The small molecule below binds the protein below.
Small molecule (SMILES): CC(=O)N[C@@H]1[C@@H](O)[C@H](O)[C@@H](CO)O[C@H]1O

Binding-site contacts:
Ligand atom O6 contacts residue ASN154 of chain 32.D at 4.2 Å.
Ligand atom O5 contacts residue HIS158 of chain 32.D at 3.5 Å.
Ligand atom O7 contacts residue ASN154 of chain 32.D at 4.2 Å.
Ligand atom C3 contacts residue HIS158 of chain 32.D at 4.4 Å.
Ligand atom C8 contacts residue VAL153 of chain 32.D at 3.2 Å (hydrophobic).
Ligand atom C2 contacts residue HIS158 of chain 32.D at 3.7 Å.
Ligand atom C6 contacts residue GLY157 of chain 32.D at 3.9 Å.
Ligand atom C2 contacts residue ASN154 of chain 32.D at 2.5 Å.
Ligand atom N2 contacts residue ASN154 of chain 32.D at 2.8 Å (h-bond).
Ligand atom O6 contacts residue HIS158 of chain 32.D at 4.2 Å.
Ligand atom C6 contacts residue HIS158 of chain 32.D at 4.3 Å.
Ligand atom C8 contacts residue ASN154 of chain 32.D at 3.1 Å.
Ligand atom C4 contacts residue ASN154 of chain 32.D at 4.3 Å.
Ligand atom O7 contacts residue VAL153 of chain 32.D at 3.3 Å.
Ligand atom O6 contacts residue GLY157 of chain 32.D at 3.1 Å.
Ligand atom C7 contacts residue ASN154 of chain 32.D at 3.2 Å.
Ligand atom C4 contacts residue HIS158 of chain 32.D at 4.1 Å.
Ligand atom C1 contacts residue HIS158 of chain 32.D at 3.9 Å.
Ligand atom O7 contacts residue GLY150 of chain 32.D at 3.4 Å.
Ligand atom C3 contacts residue ASN154 of chain 32.D at 3.8 Å.
Ligand atom O5 contacts residue ASN154 of chain 32.D at 2.4 Å (h-bond).
Ligand atom C7 contacts residue VAL153 of chain 32.D at 3.6 Å (hydrophobic).
Ligand atom C1 contacts residue ASN154 of chain 32.D at 1.4 Å.
Ligand atom C7 contacts residue SER149 of chain 32.D at 4.4 Å.
Ligand atom C5 contacts residue HIS158 of chain 32.D at 4.2 Å.
Ligand atom O3 contacts residue HIS148 of chain 32.D at 3.7 Å.
Ligand atom O7 contacts residue SER149 of chain 32.D at 3.4 Å (h-bond).
Ligand atom C5 contacts residue ASN154 of chain 32.D at 3.7 Å.

Sequence of chain 32.D:
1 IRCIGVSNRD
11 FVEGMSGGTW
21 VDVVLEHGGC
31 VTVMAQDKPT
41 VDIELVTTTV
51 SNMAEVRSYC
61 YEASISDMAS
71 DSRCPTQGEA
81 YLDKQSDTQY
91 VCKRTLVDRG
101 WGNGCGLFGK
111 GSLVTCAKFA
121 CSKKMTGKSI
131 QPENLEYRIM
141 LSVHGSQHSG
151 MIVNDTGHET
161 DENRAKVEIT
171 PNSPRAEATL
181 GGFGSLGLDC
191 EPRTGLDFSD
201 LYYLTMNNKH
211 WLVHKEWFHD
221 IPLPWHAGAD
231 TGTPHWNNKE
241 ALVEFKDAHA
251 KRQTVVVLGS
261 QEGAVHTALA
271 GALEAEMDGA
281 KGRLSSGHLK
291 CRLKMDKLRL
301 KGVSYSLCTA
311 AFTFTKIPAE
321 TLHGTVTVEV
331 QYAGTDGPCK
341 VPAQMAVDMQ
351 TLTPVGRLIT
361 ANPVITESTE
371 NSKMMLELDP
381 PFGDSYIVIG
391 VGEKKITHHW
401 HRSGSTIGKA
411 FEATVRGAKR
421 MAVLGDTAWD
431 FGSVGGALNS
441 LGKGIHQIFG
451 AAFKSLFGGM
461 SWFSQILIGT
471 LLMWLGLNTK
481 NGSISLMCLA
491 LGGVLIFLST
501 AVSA